Sequence of chain 1.A:
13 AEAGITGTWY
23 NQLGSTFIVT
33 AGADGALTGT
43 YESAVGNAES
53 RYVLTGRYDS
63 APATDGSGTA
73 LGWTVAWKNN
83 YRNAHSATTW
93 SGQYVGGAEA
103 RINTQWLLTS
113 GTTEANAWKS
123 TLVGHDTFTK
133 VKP

Sequence of chain 3.A:
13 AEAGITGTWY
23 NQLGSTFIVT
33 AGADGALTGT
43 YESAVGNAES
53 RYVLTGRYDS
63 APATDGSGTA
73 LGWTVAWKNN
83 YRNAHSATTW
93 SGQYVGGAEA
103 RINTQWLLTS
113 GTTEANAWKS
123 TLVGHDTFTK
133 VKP

Binding-site contacts:
Ligand atom N2 contacts residue TYR43 of chain 3.A at 4.1 Å.
Ligand atom N1 contacts residue SER27 of chain 3.A at 4.1 Å.
Ligand atom N1 contacts residue SER45 of chain 3.A at 2.9 Å (h-bond).
Ligand atom C1 contacts residue ASN23 of chain 3.A at 4.1 Å.
Ligand atom O1 contacts residue SER27 of chain 3.A at 2.8 Å (h-bond).
Ligand atom C2 contacts residue VAL47 of chain 3.A at 3.7 Å (hydrophobic).
Ligand atom O1' contacts residue LEU110 of chain 3.A at 4.0 Å.
Ligand atom N2' contacts residue TRP108 of chain 3.A at 3.4 Å.
Ligand atom O1 contacts residue SER45 of chain 3.A at 3.6 Å.
Ligand atom C1' contacts residue SO41 of chain 3.C at 3.6 Å.
Ligand atom N1' contacts residue TRP120 of chain 1.A at 3.7 Å.
Ligand atom C1 contacts residue SER27 of chain 3.A at 3.7 Å.
Ligand atom N2 contacts residue ASN23 of chain 3.A at 4.1 Å.
Ligand atom C1 contacts residue LEU25 of chain 3.A at 3.6 Å (hydrophobic).
Ligand atom O1 contacts residue ASN23 of chain 3.A at 3.4 Å (h-bond).
Ligand atom C1 contacts residue TYR43 of chain 3.A at 3.7 Å (hydrophobic).
Ligand atom N1' contacts residue TRP79 of chain 3.A at 4.1 Å.
Ligand atom C3 contacts residue LEU25 of chain 3.A at 3.9 Å (hydrophobic).
Ligand atom N2 contacts residue ASP128 of chain 3.A at 3.0 Å (salt-bridge).
Ligand atom O1' contacts residue TRP79 of chain 3.A at 3.6 Å.
Ligand atom C3 contacts residue ASP128 of chain 3.A at 3.9 Å.
Ligand atom C3 contacts residue TRP120 of chain 1.A at 4.1 Å (hydrophobic).
Ligand atom C1' contacts residue TRP120 of chain 1.A at 4.0 Å (hydrophobic).
Ligand atom C1' contacts residue THR90 of chain 3.A at 4.0 Å.
Ligand atom N1 contacts residue SO41 of chain 3.C at 3.0 Å (h-bond).
Ligand atom N1 contacts residue LEU25 of chain 3.A at 4.0 Å.
Ligand atom N1 contacts residue VAL47 of chain 3.A at 3.8 Å.
Ligand atom C3 contacts residue TRP108 of chain 3.A at 3.9 Å (hydrophobic).
Ligand atom O1 contacts residue TYR43 of chain 3.A at 2.7 Å (h-bond).
Ligand atom O1 contacts residue LEU25 of chain 3.A at 4.0 Å.
Ligand atom C1 contacts residue SER45 of chain 3.A at 3.6 Å.
Ligand atom C2 contacts residue SER45 of chain 3.A at 4.0 Å.
Ligand atom C2 contacts residue TRP120 of chain 1.A at 3.6 Å (hydrophobic).
Ligand atom N1' contacts residue SO41 of chain 3.C at 2.8 Å (h-bond).
Ligand atom O1' contacts residue THR90 of chain 3.A at 2.8 Å (h-bond).
Ligand atom C1 contacts residue SO41 of chain 3.C at 4.1 Å.
Ligand atom C2 contacts residue SO41 of chain 3.C at 3.2 Å.
Ligand atom O1' contacts residue SO41 of chain 3.C at 3.6 Å (h-bond).
Ligand atom C1 contacts residue ASP128 of chain 3.A at 4.0 Å.
Ligand atom N2 contacts residue LEU25 of chain 3.A at 3.4 Å.

A small-molecule ligand and the protein it binds are described below.
Small molecule (SMILES): O=C1NC2NC(=O)NC2N1